This protein binds this small molecule.
Small molecule (SMILES): CC(=O)N[C@H]1[C@H]([C@H](O)[C@H](O)CO)O[C@@](O[C@H]2[C@@H](O)[C@@H](CO)OC[C@@H]2O)(C(=O)O)C[C@@H]1O

Binding-site contacts:
Ligand atom O9 contacts residue ASN198 of chain 3.A at 3.0 Å (h-bond).
Ligand atom O1A contacts residue GLN238 of chain 3.A at 3.9 Å.
Ligand atom O9 contacts residue GLY240 of chain 3.A at 3.7 Å.
Ligand atom C8 contacts residue TYR107 of chain 3.A at 3.9 Å (hydrophobic).
Ligand atom C11 contacts residue TRP165 of chain 3.A at 4.0 Å (hydrophobic).
Ligand atom O9 contacts residue TYR107 of chain 3.A at 3.3 Å (h-bond).
Ligand atom C10 contacts residue VAL147 of chain 3.A at 3.8 Å (hydrophobic).
Ligand atom O9 contacts residue HIS195 of chain 3.A at 3.4 Å (h-bond).
Ligand atom C1 contacts residue SER148 of chain 3.A at 3.5 Å.
Ligand atom C9 contacts residue TYR107 of chain 3.A at 3.6 Å (hydrophobic).
Ligand atom O8 contacts residue GLN238 of chain 3.A at 3.5 Å (h-bond).
Ligand atom C9 contacts residue GLU202 of chain 3.A at 2.5 Å.
Ligand atom C11 contacts residue ILE167 of chain 3.A at 3.9 Å (hydrophobic).
Ligand atom C2 contacts residue GLN238 of chain 3.A at 3.1 Å.
Ligand atom C10 contacts residue LEU206 of chain 3.A at 4.0 Å (hydrophobic).
Ligand atom O10 contacts residue LEU206 of chain 3.A at 3.0 Å.
Ligand atom C11 contacts residue LEU145 of chain 3.A at 3.2 Å (hydrophobic).
Ligand atom O6 contacts residue GLN238 of chain 3.A at 3.2 Å (h-bond).
Ligand atom C11 contacts residue VAL147 of chain 3.A at 3.6 Å (hydrophobic).
Ligand atom C8 contacts residue GLN238 of chain 3.A at 4.1 Å.
Ligand atom N5 contacts residue VAL147 of chain 3.A at 3.0 Å (h-bond).
Ligand atom O1B contacts residue SER148 of chain 3.A at 2.5 Å (h-bond).
Ligand atom O1A contacts residue SER149 of chain 3.A at 2.8 Å (h-bond).
Ligand atom O3 contacts residue GLN238 of chain 3.A at 2.6 Å (h-bond).
Ligand atom C1 contacts residue GLN238 of chain 3.A at 3.1 Å.
Ligand atom C8 contacts residue GLU202 of chain 3.A at 3.8 Å.
Ligand atom C4 contacts residue VAL147 of chain 3.A at 4.0 Å (hydrophobic).
Ligand atom C5 contacts residue VAL147 of chain 3.A at 4.1 Å (hydrophobic).
Ligand atom C11 contacts residue GLY146 of chain 3.A at 4.0 Å.
Ligand atom C4 contacts residue GLN238 of chain 3.A at 3.5 Å.
Ligand atom C3 contacts residue GLN238 of chain 3.A at 3.5 Å.
Ligand atom C1 contacts residue SER149 of chain 3.A at 3.6 Å.
Ligand atom C9 contacts residue HIS195 of chain 3.A at 3.2 Å.
Ligand atom O8 contacts residue TYR107 of chain 3.A at 2.9 Å (h-bond).
Ligand atom O1A contacts residue SER148 of chain 3.A at 3.9 Å.
Ligand atom O9 contacts residue GLU202 of chain 3.A at 2.3 Å (salt-bridge).
Ligand atom O1B contacts residue SER149 of chain 3.A at 3.6 Å.
Ligand atom O4 contacts residue VAL147 of chain 3.A at 4.1 Å.
Ligand atom O1B contacts residue GLN238 of chain 3.A at 3.0 Å (h-bond).
Ligand atom O4 contacts residue GLN238 of chain 3.A at 2.4 Å (h-bond).

Sequence of chain 3.A:
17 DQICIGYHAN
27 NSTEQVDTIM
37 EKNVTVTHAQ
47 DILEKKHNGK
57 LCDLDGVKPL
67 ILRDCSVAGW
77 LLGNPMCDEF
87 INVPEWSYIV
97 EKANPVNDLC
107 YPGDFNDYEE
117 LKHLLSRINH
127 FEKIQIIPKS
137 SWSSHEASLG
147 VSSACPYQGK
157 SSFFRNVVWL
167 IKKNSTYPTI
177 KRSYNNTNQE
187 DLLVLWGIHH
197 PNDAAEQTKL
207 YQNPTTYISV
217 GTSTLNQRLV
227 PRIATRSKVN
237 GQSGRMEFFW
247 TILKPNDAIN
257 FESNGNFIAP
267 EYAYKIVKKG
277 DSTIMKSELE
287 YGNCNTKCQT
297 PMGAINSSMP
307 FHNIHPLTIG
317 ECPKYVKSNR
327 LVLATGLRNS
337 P